Sequence of chain 1.A:
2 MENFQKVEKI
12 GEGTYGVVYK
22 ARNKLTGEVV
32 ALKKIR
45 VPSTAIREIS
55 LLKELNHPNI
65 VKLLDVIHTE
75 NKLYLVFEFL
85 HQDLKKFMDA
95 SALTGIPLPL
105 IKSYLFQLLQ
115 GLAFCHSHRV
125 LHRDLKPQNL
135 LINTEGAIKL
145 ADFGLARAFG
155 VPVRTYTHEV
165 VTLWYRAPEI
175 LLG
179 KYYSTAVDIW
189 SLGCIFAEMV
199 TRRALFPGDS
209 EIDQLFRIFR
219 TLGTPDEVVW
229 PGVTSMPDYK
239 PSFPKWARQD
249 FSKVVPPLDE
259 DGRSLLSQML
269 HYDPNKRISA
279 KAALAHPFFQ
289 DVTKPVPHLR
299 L

Binding-site contacts:
Ligand atom C14 contacts residue PHE83 of chain 1.A at 3.4 Å (hydrophobic).
Ligand atom O25 contacts residue LEU135 of chain 1.A at 3.8 Å.
Ligand atom C05 contacts residue ALA32 of chain 1.A at 3.4 Å (hydrophobic).
Ligand atom C13 contacts residue LEU84 of chain 1.A at 3.8 Å (hydrophobic).
Ligand atom C08 contacts residue ILE11 of chain 1.A at 3.7 Å (hydrophobic).
Ligand atom C09 contacts residue LEU84 of chain 1.A at 3.8 Å (hydrophobic).
Ligand atom N10 contacts residue LEU84 of chain 1.A at 2.6 Å (h-bond).
Ligand atom C01 contacts residue ALA32 of chain 1.A at 3.5 Å (hydrophobic).
Ligand atom C14 contacts residue HIS85 of chain 1.A at 3.1 Å.
Ligand atom N03 contacts residue LEU135 of chain 1.A at 3.5 Å.
Ligand atom C18 contacts residue ILE11 of chain 1.A at 3.7 Å (hydrophobic).
Ligand atom C14 contacts residue LEU84 of chain 1.A at 3.6 Å (hydrophobic).
Ligand atom C21 contacts residue GLN132 of chain 1.A at 3.2 Å.
Ligand atom C24 contacts residue ALA32 of chain 1.A at 3.7 Å (hydrophobic).
Ligand atom O25 contacts residue LYS34 of chain 1.A at 3.6 Å.
Ligand atom N15 contacts residue ILE11 of chain 1.A at 3.7 Å.
Ligand atom N03 contacts residue ILE11 of chain 1.A at 3.5 Å.
Ligand atom C01 contacts residue LEU135 of chain 1.A at 3.5 Å (hydrophobic).
Ligand atom N04 contacts residue LEU84 of chain 1.A at 3.2 Å (h-bond).
Ligand atom C16 contacts residue ILE11 of chain 1.A at 3.6 Å (hydrophobic).
Ligand atom C05 contacts residue LEU135 of chain 1.A at 3.5 Å (hydrophobic).
Ligand atom C12 contacts residue GLN86 of chain 1.A at 3.4 Å.
Ligand atom C09 contacts residue ILE11 of chain 1.A at 3.5 Å (hydrophobic).
Ligand atom O25 contacts residue ALA145 of chain 1.A at 3.5 Å.
Ligand atom C16 contacts residue GLU9 of chain 1.A at 3.7 Å.
Ligand atom C12 contacts residue HIS85 of chain 1.A at 3.4 Å.
Ligand atom C19 contacts residue VAL19 of chain 1.A at 3.8 Å (hydrophobic).
Ligand atom C13 contacts residue HIS85 of chain 1.A at 3.4 Å.
Ligand atom C05 contacts residue LEU84 of chain 1.A at 3.8 Å (hydrophobic).
Ligand atom C17 contacts residue ILE11 of chain 1.A at 3.6 Å (hydrophobic).
Ligand atom N04 contacts residue LEU135 of chain 1.A at 3.6 Å.
Ligand atom C23 contacts residue ILE11 of chain 1.A at 3.7 Å (hydrophobic).
Ligand atom C02 contacts residue LEU135 of chain 1.A at 3.4 Å (hydrophobic).
Ligand atom C17 contacts residue LYS90 of chain 1.A at 3.8 Å.
Ligand atom C05 contacts residue GLU82 of chain 1.A at 3.2 Å.
Ligand atom C12 contacts residue LEU84 of chain 1.A at 2.9 Å (hydrophobic).
Ligand atom C22 contacts residue GLN132 of chain 1.A at 3.2 Å.
Ligand atom N15 contacts residue PHE83 of chain 1.A at 3.7 Å.
Ligand atom C24 contacts residue LYS34 of chain 1.A at 3.5 Å.
Ligand atom C23 contacts residue ASP87 of chain 1.A at 3.8 Å.

This small molecule binds to this protein.
Small molecule (SMILES): OCc1cnn2c(NCc3cccnc3)cc(-c3ccccc3)nc12